The protein below binds the small molecule below.
Small molecule (SMILES): CC(=O)N[C@@H]1[C@@H](O)[C@H](O)[C@@H](CO)O[C@H]1O

Sequence of chain 1.B:
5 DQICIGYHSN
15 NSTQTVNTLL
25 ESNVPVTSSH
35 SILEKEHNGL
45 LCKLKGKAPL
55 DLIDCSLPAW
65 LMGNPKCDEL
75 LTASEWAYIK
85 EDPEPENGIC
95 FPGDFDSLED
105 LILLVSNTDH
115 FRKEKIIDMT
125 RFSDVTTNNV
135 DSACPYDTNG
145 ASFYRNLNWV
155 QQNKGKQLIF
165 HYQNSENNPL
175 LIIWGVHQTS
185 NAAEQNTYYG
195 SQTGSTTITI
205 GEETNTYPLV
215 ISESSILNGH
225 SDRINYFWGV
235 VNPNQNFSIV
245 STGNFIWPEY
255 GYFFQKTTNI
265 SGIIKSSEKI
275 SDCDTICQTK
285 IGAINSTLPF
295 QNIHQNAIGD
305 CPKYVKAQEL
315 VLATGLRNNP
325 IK

Binding-site contacts:
Ligand atom C7 contacts residue ASP278 of chain 1.B at 3.7 Å.
Ligand atom O5 contacts residue ASN289 of chain 1.B at 2.4 Å (h-bond).
Ligand atom O3 contacts residue ASN289 of chain 1.B at 4.5 Å.
Ligand atom C2 contacts residue ASP278 of chain 1.B at 3.8 Å.
Ligand atom C7 contacts residue ASN289 of chain 1.B at 3.2 Å.
Ligand atom C3 contacts residue ASP278 of chain 1.B at 4.4 Å.
Ligand atom C1 contacts residue ASN289 of chain 1.B at 1.4 Å.
Ligand atom N2 contacts residue ASP278 of chain 1.B at 2.9 Å (salt-bridge).
Ligand atom N2 contacts residue ASN289 of chain 1.B at 2.7 Å (h-bond).
Ligand atom C8 contacts residue ASN289 of chain 1.B at 3.8 Å.
Ligand atom C2 contacts residue ASN289 of chain 1.B at 2.2 Å.
Ligand atom C5 contacts residue ASN289 of chain 1.B at 3.6 Å.
Ligand atom C8 contacts residue ASP278 of chain 1.B at 3.7 Å.
Ligand atom C1 contacts residue ASP278 of chain 1.B at 3.8 Å.
Ligand atom O7 contacts residue ASN289 of chain 1.B at 3.9 Å.
Ligand atom C3 contacts residue ASN289 of chain 1.B at 3.6 Å.
Ligand atom C4 contacts residue ASN289 of chain 1.B at 4.0 Å.